Sequence of chain 1.C:
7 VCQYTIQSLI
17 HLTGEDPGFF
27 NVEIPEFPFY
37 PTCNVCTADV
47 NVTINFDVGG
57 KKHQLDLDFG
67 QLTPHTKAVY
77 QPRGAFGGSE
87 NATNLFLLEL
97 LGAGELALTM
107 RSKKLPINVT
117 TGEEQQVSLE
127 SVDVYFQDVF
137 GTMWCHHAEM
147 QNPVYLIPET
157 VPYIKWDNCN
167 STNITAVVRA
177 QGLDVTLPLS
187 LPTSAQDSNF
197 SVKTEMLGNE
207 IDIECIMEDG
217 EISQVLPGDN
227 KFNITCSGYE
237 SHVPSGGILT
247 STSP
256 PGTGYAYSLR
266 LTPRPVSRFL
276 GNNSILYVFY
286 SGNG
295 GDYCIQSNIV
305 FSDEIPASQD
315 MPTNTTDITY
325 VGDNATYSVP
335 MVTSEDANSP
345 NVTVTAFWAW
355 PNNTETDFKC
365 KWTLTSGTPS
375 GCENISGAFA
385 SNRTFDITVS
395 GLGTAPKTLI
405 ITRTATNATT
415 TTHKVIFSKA

Binding-site contacts:
Ligand atom C4 contacts residue CYS8 of chain 1.C at 3.3 Å (hydrophobic).
Ligand atom C6 contacts residue CYS8 of chain 1.C at 3.6 Å (hydrophobic).
Ligand atom O4 contacts residue CYS8 of chain 1.C at 3.7 Å.
Ligand atom C3 contacts residue CYS8 of chain 1.C at 4.5 Å (hydrophobic).
Ligand atom C4 contacts residue GLN9 of chain 1.C at 4.5 Å.
Ligand atom C3 contacts residue ASN345 of chain 1.C at 3.8 Å.
Ligand atom O7 contacts residue THR410 of chain 1.C at 3.6 Å.
Ligand atom O5 contacts residue GLN9 of chain 1.C at 3.5 Å (h-bond).
Ligand atom O5 contacts residue ASN345 of chain 1.C at 2.3 Å (h-bond).
Ligand atom C8 contacts residue ASN345 of chain 1.C at 4.3 Å.
Ligand atom C7 contacts residue ASN345 of chain 1.C at 3.8 Å.
Ligand atom C1 contacts residue ASN345 of chain 1.C at 1.4 Å.
Ligand atom C6 contacts residue GLN9 of chain 1.C at 3.3 Å.
Ligand atom C2 contacts residue ASN345 of chain 1.C at 2.4 Å.
Ligand atom C8 contacts residue PRO344 of chain 1.C at 3.6 Å (hydrophobic).
Ligand atom C2 contacts residue GLN9 of chain 1.C at 4.0 Å.
Ligand atom C8 contacts residue THR410 of chain 1.C at 4.4 Å.
Ligand atom C5 contacts residue ASN345 of chain 1.C at 3.6 Å.
Ligand atom C4 contacts residue ASN345 of chain 1.C at 4.2 Å.
Ligand atom N2 contacts residue THR410 of chain 1.C at 4.4 Å.
Ligand atom O7 contacts residue ASN345 of chain 1.C at 4.2 Å.
Ligand atom O6 contacts residue GLN9 of chain 1.C at 2.8 Å (h-bond).
Ligand atom O5 contacts residue CYS8 of chain 1.C at 4.3 Å.
Ligand atom C5 contacts residue CYS8 of chain 1.C at 4.0 Å (hydrophobic).
Ligand atom C7 contacts residue PRO344 of chain 1.C at 4.5 Å (hydrophobic).
Ligand atom C1 contacts residue GLN9 of chain 1.C at 4.0 Å.
Ligand atom C7 contacts residue THR410 of chain 1.C at 3.9 Å.
Ligand atom C5 contacts residue GLN9 of chain 1.C at 4.2 Å.
Ligand atom N2 contacts residue ASN345 of chain 1.C at 2.9 Å (h-bond).

A small-molecule ligand and the protein it binds are described below.
Small molecule (SMILES): CC(=O)N[C@@H]1[C@@H](O)[C@H](O)[C@@H](CO)O[C@H]1O